A small-molecule ligand and the protein it binds are described below.
Small molecule (SMILES): CC(=O)N[C@H]1[C@H](O[C@H]2[C@H](O)[C@@H](NC(C)=O)CO[C@@H]2CO[C@@H]2O[C@@H](C)[C@@H](O)[C@@H](O)[C@@H]2O)O[C@H](CO)[C@@H](O)[C@@H]1O

Binding-site contacts:
Ligand atom C1 contacts residue ASN47 of chain 1.B at 1.4 Å.
Ligand atom C4 contacts residue ASN47 of chain 1.B at 4.3 Å.
Ligand atom O3 contacts residue TYR45 of chain 1.B at 4.0 Å.
Ligand atom C5 contacts residue TYR45 of chain 1.B at 3.6 Å (hydrophobic).
Ligand atom C1 contacts residue ASN42 of chain 1.B at 4.4 Å.
Ligand atom C8 contacts residue PHE41 of chain 1.B at 4.5 Å (hydrophobic).
Ligand atom N2 contacts residue ASN47 of chain 1.B at 2.9 Å (h-bond).
Ligand atom C4 contacts residue TYR45 of chain 1.B at 3.4 Å (hydrophobic).
Ligand atom O7 contacts residue SER48 of chain 1.B at 3.3 Å (h-bond).
Ligand atom C8 contacts residue SER48 of chain 1.B at 3.9 Å.
Ligand atom O7 contacts residue ASN47 of chain 1.B at 2.9 Å (h-bond).
Ligand atom C7 contacts residue ASN47 of chain 1.B at 3.0 Å.
Ligand atom C8 contacts residue VAL40 of chain 1.B at 3.2 Å (hydrophobic).
Ligand atom C2 contacts residue ASN47 of chain 1.B at 2.5 Å.
Ligand atom O5 contacts residue ASN47 of chain 1.B at 2.4 Å (h-bond).
Ligand atom C7 contacts residue SER49 of chain 1.B at 3.5 Å.
Ligand atom C3 contacts residue ASN47 of chain 1.B at 3.8 Å.
Ligand atom N2 contacts residue ASN42 of chain 1.B at 4.1 Å.
Ligand atom C3 contacts residue TYR45 of chain 1.B at 3.8 Å (hydrophobic).
Ligand atom C8 contacts residue ASN42 of chain 1.B at 4.4 Å.
Ligand atom C6 contacts residue TYR45 of chain 1.B at 3.5 Å (hydrophobic).
Ligand atom N2 contacts residue GLU29 of chain 1.B at 4.4 Å.
Ligand atom C5 contacts residue ASN47 of chain 1.B at 3.7 Å.
Ligand atom C8 contacts residue ASN47 of chain 1.B at 3.7 Å.
Ligand atom C8 contacts residue GLU29 of chain 1.B at 4.0 Å.
Ligand atom C8 contacts residue SER49 of chain 1.B at 3.7 Å.
Ligand atom C7 contacts residue SER48 of chain 1.B at 4.1 Å.
Ligand atom O7 contacts residue SER49 of chain 1.B at 2.7 Å (h-bond).

Sequence of chain 1.B:
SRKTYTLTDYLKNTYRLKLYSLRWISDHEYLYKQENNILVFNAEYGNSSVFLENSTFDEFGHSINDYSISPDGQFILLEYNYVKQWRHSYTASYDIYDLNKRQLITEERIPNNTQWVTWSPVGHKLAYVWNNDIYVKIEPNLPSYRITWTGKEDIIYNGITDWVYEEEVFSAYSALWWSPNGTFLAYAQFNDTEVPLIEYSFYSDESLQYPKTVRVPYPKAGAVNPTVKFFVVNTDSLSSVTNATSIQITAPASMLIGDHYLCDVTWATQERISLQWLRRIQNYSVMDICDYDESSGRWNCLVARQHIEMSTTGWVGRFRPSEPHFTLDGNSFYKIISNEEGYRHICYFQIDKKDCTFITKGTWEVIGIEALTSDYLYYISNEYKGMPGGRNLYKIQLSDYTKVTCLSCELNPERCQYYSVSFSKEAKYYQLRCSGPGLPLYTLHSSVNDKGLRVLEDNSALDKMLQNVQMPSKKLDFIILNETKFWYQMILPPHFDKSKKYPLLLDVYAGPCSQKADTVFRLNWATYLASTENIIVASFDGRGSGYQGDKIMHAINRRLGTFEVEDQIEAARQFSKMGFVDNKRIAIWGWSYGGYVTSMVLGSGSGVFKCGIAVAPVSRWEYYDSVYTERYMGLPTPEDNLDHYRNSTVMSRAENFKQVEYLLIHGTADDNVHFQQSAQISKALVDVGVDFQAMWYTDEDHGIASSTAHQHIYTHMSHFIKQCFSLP